Sequence of chain 1.O:
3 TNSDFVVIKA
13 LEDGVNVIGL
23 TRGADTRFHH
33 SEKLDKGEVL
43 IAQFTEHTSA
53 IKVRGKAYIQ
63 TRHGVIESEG

The protein below binds the small molecule below.
Small molecule (SMILES): N[C@@H](Cc1c[nH]c2ccccc12)C(=O)O

Sequence of chain 1.P:
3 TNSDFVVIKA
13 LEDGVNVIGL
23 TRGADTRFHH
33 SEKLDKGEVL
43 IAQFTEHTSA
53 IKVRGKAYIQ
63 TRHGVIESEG

Binding-site contacts:
Ligand atom C contacts residue SER51 of chain 1.P at 3.4 Å.
Ligand atom NE1 contacts residue GLN45 of chain 1.O at 2.8 Å (h-bond).
Ligand atom O contacts residue THR47 of chain 1.O at 3.6 Å.
Ligand atom N contacts residue GLY25 of chain 1.P at 2.8 Å (h-bond).
Ligand atom NE1 contacts residue ALA44 of chain 1.O at 3.8 Å.
Ligand atom CD1 contacts residue THR47 of chain 1.O at 3.8 Å.
Ligand atom CB contacts residue THR23 of chain 1.P at 3.7 Å.
Ligand atom C contacts residue THR47 of chain 1.O at 3.6 Å.
Ligand atom CG contacts residue SER51 of chain 1.P at 3.8 Å.
Ligand atom C contacts residue GLY25 of chain 1.P at 3.4 Å.
Ligand atom CZ3 contacts residue GLY21 of chain 1.O at 3.7 Å.
Ligand atom CB contacts residue SER51 of chain 1.P at 3.3 Å.
Ligand atom CA contacts residue GLY25 of chain 1.P at 3.5 Å.
Ligand atom N contacts residue THR28 of chain 1.P at 2.8 Å (h-bond).
Ligand atom CA contacts residue THR23 of chain 1.P at 3.7 Å.
Ligand atom OXT contacts residue THR50 of chain 1.O at 3.1 Å (h-bond).
Ligand atom OXT contacts residue THR47 of chain 1.O at 2.6 Å (h-bond).
Ligand atom N contacts residue ARG24 of chain 1.P at 3.8 Å.
Ligand atom CD2 contacts residue THR50 of chain 1.O at 4.0 Å.
Ligand atom N contacts residue THR23 of chain 1.P at 2.7 Å (h-bond).
Ligand atom CB contacts residue THR28 of chain 1.P at 3.4 Å.
Ligand atom O contacts residue ARG24 of chain 1.P at 3.5 Å.
Ligand atom CA contacts residue THR28 of chain 1.P at 3.1 Å.
Ligand atom O contacts residue GLY25 of chain 1.P at 3.0 Å (h-bond).
Ligand atom CA contacts residue SER51 of chain 1.P at 3.8 Å.
Ligand atom N contacts residue ASP27 of chain 1.P at 2.9 Å (salt-bridge).
Ligand atom CD1 contacts residue GLN45 of chain 1.O at 3.6 Å.
Ligand atom CD1 contacts residue ALA52 of chain 1.P at 3.9 Å (hydrophobic).
Ligand atom CZ2 contacts residue ILE53 of chain 1.O at 4.0 Å (hydrophobic).
Ligand atom O contacts residue SER51 of chain 1.P at 2.8 Å (h-bond).
Ligand atom CE3 contacts residue HIS31 of chain 1.O at 3.9 Å.
Ligand atom CE2 contacts residue THR50 of chain 1.O at 4.0 Å.
Ligand atom CE2 contacts residue GLN45 of chain 1.O at 3.9 Å.
Ligand atom CZ2 contacts residue ALA44 of chain 1.O at 4.0 Å (hydrophobic).
Ligand atom CH2 contacts residue GLY21 of chain 1.O at 3.5 Å.
Ligand atom CZ2 contacts residue THR50 of chain 1.O at 3.9 Å.
Ligand atom OXT contacts residue HIS49 of chain 1.O at 3.9 Å.
Ligand atom CD1 contacts residue SER51 of chain 1.P at 3.4 Å.
Ligand atom OXT contacts residue HIS31 of chain 1.O at 4.0 Å.
Ligand atom CE2 contacts residue ALA44 of chain 1.O at 4.0 Å (hydrophobic).